Sequence of chain 1.PA:
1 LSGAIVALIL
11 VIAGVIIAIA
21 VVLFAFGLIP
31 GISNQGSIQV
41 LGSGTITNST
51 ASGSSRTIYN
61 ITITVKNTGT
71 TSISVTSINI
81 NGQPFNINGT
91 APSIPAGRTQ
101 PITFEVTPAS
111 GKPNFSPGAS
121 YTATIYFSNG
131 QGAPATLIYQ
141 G

A protein and the small-molecule ligand that binds it are described below.
Small molecule (SMILES): CC(=O)N[C@H]1[C@H](O[C@H]2[C@H](O)[C@@H](NC(C)=O)CO[C@@H]2CO)O[C@H](CO)[C@@H](O)[C@@H]1O

Binding-site contacts:
Ligand atom C5 contacts residue GLU105 of chain 1.PA at 4.3 Å.
Ligand atom O7 contacts residue ASN60 of chain 1.PA at 3.2 Å (h-bond).
Ligand atom N2 contacts residue ASN60 of chain 1.PA at 2.8 Å (h-bond).
Ligand atom C2 contacts residue ASN60 of chain 1.PA at 2.5 Å.
Ligand atom O5 contacts residue ASN60 of chain 1.PA at 2.4 Å (h-bond).
Ligand atom C3 contacts residue ASN60 of chain 1.PA at 3.8 Å.
Ligand atom C8 contacts residue ASN60 of chain 1.PA at 4.3 Å.
Ligand atom C8 contacts residue THR47 of chain 1.PA at 3.6 Å.
Ligand atom C5 contacts residue ASN60 of chain 1.PA at 3.6 Å.
Ligand atom O5 contacts residue THR103 of chain 1.PA at 4.5 Å.
Ligand atom C7 contacts residue ASN60 of chain 1.PA at 3.2 Å.
Ligand atom O7 contacts residue NAG1 of chain 1.XI at 3.4 Å (h-bond).
Ligand atom C4 contacts residue ASN60 of chain 1.PA at 4.2 Å.
Ligand atom C1 contacts residue ASN60 of chain 1.PA at 1.4 Å.